The protein below binds the small molecule below.
Small molecule (SMILES): N#C[C@H](c1ccc(Br)cc1)N1CCNCC1

Binding-site contacts:
Ligand atom BR contacts residue SER231 of chain 1.B at 3.9 Å.
Ligand atom BR contacts residue GLY226 of chain 1.B at 3.8 Å.
Ligand atom C2 contacts residue TYR228 of chain 1.B at 4.2 Å (hydrophobic).
Ligand atom BR contacts residue ALA222 of chain 1.B at 3.5 Å.
Ligand atom BR contacts residue TYR228 of chain 1.B at 4.0 Å.
Ligand atom C3 contacts residue TYR228 of chain 1.B at 3.9 Å (hydrophobic).
Ligand atom C1 contacts residue GLY226 of chain 1.B at 4.1 Å.
Ligand atom BR contacts residue LEU274 of chain 1.B at 3.5 Å.
Ligand atom C4 contacts residue ILE273 of chain 1.B at 3.7 Å (hydrophobic).
Ligand atom BR contacts residue ASN227 of chain 1.B at 3.9 Å.
Ligand atom C7 contacts residue ILE273 of chain 1.B at 4.5 Å (hydrophobic).
Ligand atom C4 contacts residue TYR228 of chain 1.B at 3.9 Å (hydrophobic).
Ligand atom C3 contacts residue ILE273 of chain 1.B at 3.7 Å (hydrophobic).
Ligand atom C3 contacts residue SER231 of chain 1.B at 4.5 Å.

Sequence of chain 1.B:
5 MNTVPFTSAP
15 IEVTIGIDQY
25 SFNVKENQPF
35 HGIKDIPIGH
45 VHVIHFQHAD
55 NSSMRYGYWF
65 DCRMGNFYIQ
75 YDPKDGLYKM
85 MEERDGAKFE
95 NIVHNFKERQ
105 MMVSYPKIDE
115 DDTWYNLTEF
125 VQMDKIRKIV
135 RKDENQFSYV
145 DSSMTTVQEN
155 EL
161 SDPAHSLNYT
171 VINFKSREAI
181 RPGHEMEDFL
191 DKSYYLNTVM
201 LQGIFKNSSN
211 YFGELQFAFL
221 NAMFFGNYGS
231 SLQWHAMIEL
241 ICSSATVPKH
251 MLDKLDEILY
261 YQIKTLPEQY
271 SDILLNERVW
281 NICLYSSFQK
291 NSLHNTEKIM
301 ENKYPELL